Binding-site contacts:
Ligand atom C4 contacts residue VAL121 of chain 1.B at 3.7 Å (hydrophobic).
Ligand atom C3 contacts residue MET125 of chain 1.B at 4.2 Å (hydrophobic).
Ligand atom C17 contacts residue MET125 of chain 1.B at 3.8 Å (hydrophobic).
Ligand atom C8 contacts residue GLY53 of chain 1.B at 3.4 Å.
Ligand atom C13 contacts residue VAL121 of chain 1.B at 3.5 Å (hydrophobic).
Ligand atom O20 contacts residue MET125 of chain 1.B at 3.2 Å.
Ligand atom C14 contacts residue SER124 of chain 1.B at 4.1 Å.
Ligand atom C5 contacts residue VAL121 of chain 1.B at 4.1 Å (hydrophobic).
Ligand atom C3 contacts residue VAL121 of chain 1.B at 3.4 Å (hydrophobic).
Ligand atom C15 contacts residue VAL121 of chain 1.B at 4.1 Å (hydrophobic).
Ligand atom CL24 contacts residue ILE122 of chain 1.B at 3.1 Å.
Ligand atom O23 contacts residue SER124 of chain 1.B at 3.0 Å.
Ligand atom O21 contacts residue GLU128 of chain 1.B at 3.2 Å.
Ligand atom C15 contacts residue MET125 of chain 1.B at 3.8 Å (hydrophobic).
Ligand atom C14 contacts residue VAL121 of chain 1.B at 3.5 Å (hydrophobic).
Ligand atom C18 contacts residue HIS154 of chain 1.B at 3.1 Å.
Ligand atom C6 contacts residue VAL50 of chain 1.B at 3.5 Å (hydrophobic).
Ligand atom C16 contacts residue MET125 of chain 1.B at 3.8 Å (hydrophobic).
Ligand atom C5 contacts residue VAL50 of chain 1.B at 3.6 Å (hydrophobic).
Ligand atom C18 contacts residue MET125 of chain 1.B at 3.9 Å (hydrophobic).
Ligand atom O21 contacts residue MET125 of chain 1.B at 4.0 Å.
Ligand atom CL24 contacts residue VAL121 of chain 1.B at 4.1 Å.
Ligand atom N10 contacts residue GLY53 of chain 1.B at 3.9 Å.
Ligand atom O21 contacts residue SER124 of chain 1.B at 4.0 Å.
Ligand atom O20 contacts residue HIS154 of chain 1.B at 2.6 Å.
Ligand atom C22 contacts residue SER124 of chain 1.B at 3.7 Å.
Ligand atom C15 contacts residue SER124 of chain 1.B at 3.7 Å.
Ligand atom O9 contacts residue GLY53 of chain 1.B at 3.4 Å.
Ligand atom C2 contacts residue VAL121 of chain 1.B at 3.5 Å (hydrophobic).
Ligand atom O23 contacts residue MET125 of chain 1.B at 4.0 Å.
Ligand atom C7 contacts residue VAL50 of chain 1.B at 3.2 Å (hydrophobic).
Ligand atom O19 contacts residue HIS154 of chain 1.B at 3.1 Å.
Ligand atom C4 contacts residue VAL48 of chain 1.B at 3.9 Å (hydrophobic).
Ligand atom C2 contacts residue VAL48 of chain 1.B at 4.1 Å (hydrophobic).
Ligand atom C7 contacts residue GLY53 of chain 1.B at 4.0 Å.
Ligand atom C12 contacts residue MET125 of chain 1.B at 4.0 Å (hydrophobic).
Ligand atom C22 contacts residue GLU128 of chain 1.B at 3.4 Å.
Ligand atom C1 contacts residue VAL121 of chain 1.B at 3.9 Å (hydrophobic).
Ligand atom C11 contacts residue MET125 of chain 1.B at 4.0 Å (hydrophobic).
Ligand atom C3 contacts residue VAL48 of chain 1.B at 3.8 Å (hydrophobic).

This small molecule binds to this protein.
Small molecule (SMILES): O=C(O)c1c(CN2C(=O)Cc3ccc(Cl)cc32)ccc2c1OCO2

Sequence of chain 1.B:
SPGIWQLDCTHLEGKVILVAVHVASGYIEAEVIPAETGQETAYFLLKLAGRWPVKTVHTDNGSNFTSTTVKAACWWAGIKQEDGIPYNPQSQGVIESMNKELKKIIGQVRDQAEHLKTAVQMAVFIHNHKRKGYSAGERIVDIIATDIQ